Sequence of chain 1.C:
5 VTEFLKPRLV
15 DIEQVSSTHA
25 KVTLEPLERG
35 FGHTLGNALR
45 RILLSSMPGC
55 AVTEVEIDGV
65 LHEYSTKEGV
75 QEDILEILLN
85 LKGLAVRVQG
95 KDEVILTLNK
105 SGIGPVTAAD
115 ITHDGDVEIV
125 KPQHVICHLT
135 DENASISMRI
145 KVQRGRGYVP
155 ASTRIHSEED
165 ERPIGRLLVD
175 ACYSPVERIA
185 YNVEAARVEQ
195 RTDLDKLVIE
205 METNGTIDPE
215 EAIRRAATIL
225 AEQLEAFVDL

Binding-site contacts:
Ligand atom C14 contacts residue GLU962 of chain 1.E at 3.7 Å.
Ligand atom C17 contacts residue GLU962 of chain 1.E at 4.4 Å.
Ligand atom C12 contacts residue ASP135 of chain 1.C at 3.5 Å.
Ligand atom C10 contacts residue GLN725 of chain 1.E at 4.2 Å.
Ligand atom O2 contacts residue GLU962 of chain 1.E at 4.4 Å.
Ligand atom C8 contacts residue ALA969 of chain 1.E at 3.3 Å (hydrophobic).
Ligand atom C2 contacts residue GLU962 of chain 1.E at 4.2 Å.
Ligand atom C16 contacts residue ILE966 of chain 1.E at 3.5 Å (hydrophobic).
Ligand atom C17 contacts residue GLN965 of chain 1.E at 4.1 Å.
Ligand atom C11 contacts residue GLU962 of chain 1.E at 4.2 Å.
Ligand atom O3 contacts residue GLN965 of chain 1.E at 3.3 Å (h-bond).
Ligand atom C16 contacts residue GLN965 of chain 1.E at 4.2 Å.
Ligand atom C7 contacts residue ALA969 of chain 1.E at 3.6 Å (hydrophobic).
Ligand atom C20 contacts residue GLN725 of chain 1.E at 4.3 Å.
Ligand atom C13 contacts residue GLU962 of chain 1.E at 3.6 Å.
Ligand atom C3 contacts residue ASP135 of chain 1.C at 3.6 Å.
Ligand atom C11 contacts residue ILE966 of chain 1.E at 4.1 Å (hydrophobic).
Ligand atom C7 contacts residue GLN965 of chain 1.E at 4.3 Å.
Ligand atom C17 contacts residue ILE966 of chain 1.E at 3.7 Å (hydrophobic).
Ligand atom C18 contacts residue ILE966 of chain 1.E at 4.1 Å (hydrophobic).
Ligand atom C1 contacts residue ASP135 of chain 1.C at 3.7 Å.
Ligand atom C16 contacts residue GLU962 of chain 1.E at 3.6 Å.
Ligand atom C11 contacts residue TYR726 of chain 1.E at 3.4 Å (hydrophobic).
Ligand atom C10 contacts residue TYR726 of chain 1.E at 3.8 Å (hydrophobic).
Ligand atom C15 contacts residue GLU962 of chain 1.E at 3.4 Å.
Ligand atom C1 contacts residue GLU962 of chain 1.E at 4.2 Å.
Ligand atom C23 contacts residue GLN725 of chain 1.E at 3.8 Å.
Ligand atom C7 contacts residue ILE966 of chain 1.E at 4.1 Å (hydrophobic).
Ligand atom C14 contacts residue GLN965 of chain 1.E at 4.3 Å.

The protein below binds the small molecule below.
Small molecule (SMILES): C[C@H](CCC(=O)NCCC[N+](C)(C)CC(O)CS(=O)(=O)O)[C@H]1CC[C@H]2[C@@H]3[C@H](O)C[C@@H]4C[C@H](O)CC[C@]4(C)[C@H]3C[C@H](O)[C@]12C

Sequence of chain 1.E:
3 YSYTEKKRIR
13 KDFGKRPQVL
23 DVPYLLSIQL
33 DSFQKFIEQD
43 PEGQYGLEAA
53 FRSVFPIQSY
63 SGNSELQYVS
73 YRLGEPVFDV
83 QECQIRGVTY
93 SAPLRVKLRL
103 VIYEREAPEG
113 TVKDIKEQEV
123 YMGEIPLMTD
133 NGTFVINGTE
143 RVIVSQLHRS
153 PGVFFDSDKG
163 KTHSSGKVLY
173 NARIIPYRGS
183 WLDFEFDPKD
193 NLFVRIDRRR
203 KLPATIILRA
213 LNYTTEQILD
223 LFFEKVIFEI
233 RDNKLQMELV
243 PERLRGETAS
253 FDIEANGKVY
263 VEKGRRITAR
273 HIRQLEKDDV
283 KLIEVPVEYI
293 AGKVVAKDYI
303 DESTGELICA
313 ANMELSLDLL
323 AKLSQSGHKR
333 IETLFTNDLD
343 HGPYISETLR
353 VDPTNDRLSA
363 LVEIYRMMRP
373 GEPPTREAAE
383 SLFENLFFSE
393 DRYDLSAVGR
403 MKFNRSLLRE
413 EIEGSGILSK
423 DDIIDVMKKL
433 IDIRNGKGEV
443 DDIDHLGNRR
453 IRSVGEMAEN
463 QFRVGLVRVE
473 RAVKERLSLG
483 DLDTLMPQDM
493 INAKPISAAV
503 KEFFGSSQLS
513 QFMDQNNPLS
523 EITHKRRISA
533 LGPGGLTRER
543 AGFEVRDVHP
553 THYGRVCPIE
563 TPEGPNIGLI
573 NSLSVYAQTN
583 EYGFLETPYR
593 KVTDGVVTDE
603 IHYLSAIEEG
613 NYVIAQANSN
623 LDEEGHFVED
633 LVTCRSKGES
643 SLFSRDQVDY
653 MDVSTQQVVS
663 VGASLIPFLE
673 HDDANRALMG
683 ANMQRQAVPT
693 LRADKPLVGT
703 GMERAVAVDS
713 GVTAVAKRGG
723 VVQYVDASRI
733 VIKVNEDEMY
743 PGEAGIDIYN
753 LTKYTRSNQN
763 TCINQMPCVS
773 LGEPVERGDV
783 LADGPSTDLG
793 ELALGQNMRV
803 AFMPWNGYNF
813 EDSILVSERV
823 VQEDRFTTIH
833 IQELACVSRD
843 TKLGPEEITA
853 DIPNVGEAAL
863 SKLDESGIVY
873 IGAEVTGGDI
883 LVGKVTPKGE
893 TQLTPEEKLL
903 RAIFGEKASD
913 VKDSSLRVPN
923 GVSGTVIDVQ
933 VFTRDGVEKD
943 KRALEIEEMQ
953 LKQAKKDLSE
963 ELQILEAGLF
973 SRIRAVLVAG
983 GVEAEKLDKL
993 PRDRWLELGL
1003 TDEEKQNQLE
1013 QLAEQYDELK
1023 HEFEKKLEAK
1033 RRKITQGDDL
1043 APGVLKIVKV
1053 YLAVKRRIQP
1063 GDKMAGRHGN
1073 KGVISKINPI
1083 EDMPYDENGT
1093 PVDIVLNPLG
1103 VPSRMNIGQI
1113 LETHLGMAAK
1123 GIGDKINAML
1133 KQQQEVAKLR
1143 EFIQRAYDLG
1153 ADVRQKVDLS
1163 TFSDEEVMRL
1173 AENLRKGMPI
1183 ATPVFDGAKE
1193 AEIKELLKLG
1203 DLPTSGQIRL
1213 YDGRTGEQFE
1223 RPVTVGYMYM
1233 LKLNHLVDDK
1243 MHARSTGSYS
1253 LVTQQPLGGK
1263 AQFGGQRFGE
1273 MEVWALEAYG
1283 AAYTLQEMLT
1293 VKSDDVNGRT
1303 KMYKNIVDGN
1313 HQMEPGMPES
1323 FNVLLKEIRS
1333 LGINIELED